The small molecule below binds the protein below.
Small molecule (SMILES): Brc1cnn(C2CC[NH2+]CC2)c1

Binding-site contacts:
Ligand atom N10 contacts residue LYS67 of chain 1.A at 4.4 Å.
Ligand atom C3 contacts residue LEU63 of chain 1.A at 3.8 Å (hydrophobic).
Ligand atom C11 contacts residue LYS67 of chain 1.A at 3.9 Å.
Ligand atom C12 contacts residue THR64 of chain 1.A at 3.3 Å.
Ligand atom C2 contacts residue GLY62 of chain 1.A at 3.9 Å.
Ligand atom C11 contacts residue ASP65 of chain 1.A at 3.5 Å.
Ligand atom C9 contacts residue GLN75 of chain 1.A at 3.4 Å.
Ligand atom BR1 contacts residue TYR80 of chain 1.A at 3.8 Å.
Ligand atom N10 contacts residue TRP66 of chain 1.A at 4.1 Å.
Ligand atom C7 contacts residue THR64 of chain 1.A at 3.6 Å.
Ligand atom C9 contacts residue ASP65 of chain 1.A at 4.2 Å.
Ligand atom C9 contacts residue GLU70 of chain 1.A at 3.1 Å.
Ligand atom N10 contacts residue ASP65 of chain 1.A at 2.9 Å (salt-bridge).
Ligand atom N5 contacts residue TRP79 of chain 1.A at 4.1 Å.
Ligand atom N10 contacts residue GLN75 of chain 1.A at 4.5 Å.
Ligand atom C6 contacts residue LEU63 of chain 1.A at 3.5 Å (hydrophobic).
Ligand atom C7 contacts residue GLN75 of chain 1.A at 4.0 Å.
Ligand atom N4 contacts residue LEU63 of chain 1.A at 3.8 Å.
Ligand atom C9 contacts residue THR64 of chain 1.A at 3.6 Å.
Ligand atom C11 contacts residue GLU70 of chain 1.A at 3.7 Å.
Ligand atom N10 contacts residue THR64 of chain 1.A at 3.1 Å (h-bond).
Ligand atom C12 contacts residue ASP65 of chain 1.A at 4.3 Å.
Ligand atom C8 contacts residue LEU63 of chain 1.A at 3.9 Å (hydrophobic).
Ligand atom C3 contacts residue GLY62 of chain 1.A at 3.7 Å.
Ligand atom C7 contacts residue LEU63 of chain 1.A at 4.2 Å (hydrophobic).
Ligand atom N5 contacts residue THR64 of chain 1.A at 4.0 Å.
Ligand atom C3 contacts residue THR64 of chain 1.A at 3.7 Å.
Ligand atom C2 contacts residue LEU63 of chain 1.A at 3.7 Å (hydrophobic).
Ligand atom BR1 contacts residue TRP79 of chain 1.A at 3.7 Å.
Ligand atom N4 contacts residue THR64 of chain 1.A at 3.0 Å (h-bond).
Ligand atom C6 contacts residue TRP79 of chain 1.A at 3.4 Å (hydrophobic).
Ligand atom C9 contacts residue TRP66 of chain 1.A at 4.4 Å (hydrophobic).
Ligand atom C8 contacts residue THR64 of chain 1.A at 3.2 Å.
Ligand atom N10 contacts residue GLU70 of chain 1.A at 2.9 Å (salt-bridge).
Ligand atom C8 contacts residue GLN75 of chain 1.A at 3.7 Å.
Ligand atom C2 contacts residue TRP79 of chain 1.A at 4.2 Å (hydrophobic).
Ligand atom C7 contacts residue TRP79 of chain 1.A at 4.0 Å (hydrophobic).
Ligand atom BR1 contacts residue GLY62 of chain 1.A at 4.0 Å.
Ligand atom C11 contacts residue THR64 of chain 1.A at 3.6 Å.
Ligand atom N5 contacts residue LEU63 of chain 1.A at 3.6 Å.

Sequence of chain 1.A:
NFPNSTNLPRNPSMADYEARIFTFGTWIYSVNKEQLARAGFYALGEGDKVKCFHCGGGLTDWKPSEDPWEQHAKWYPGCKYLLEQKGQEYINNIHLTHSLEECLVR